Binding-site contacts:
Ligand atom OXT contacts residue THR31 of chain 1.A at 3.8 Å.
Ligand atom N contacts residue SER32 of chain 1.A at 3.1 Å (h-bond).
Ligand atom C contacts residue PRO30 of chain 1.A at 4.4 Å (hydrophobic).
Ligand atom CA contacts residue THR31 of chain 1.A at 3.9 Å.
Ligand atom CA contacts residue PRO30 of chain 1.A at 4.0 Å (hydrophobic).
Ligand atom O contacts residue THR31 of chain 1.A at 2.9 Å (h-bond).
Ligand atom O contacts residue PRO30 of chain 1.A at 3.6 Å.
Ligand atom C contacts residue THR31 of chain 1.A at 3.6 Å.
Ligand atom N contacts residue THR31 of chain 1.A at 3.4 Å (h-bond).
Ligand atom N contacts residue PRO30 of chain 1.A at 3.7 Å.

Sequence of chain 1.A:
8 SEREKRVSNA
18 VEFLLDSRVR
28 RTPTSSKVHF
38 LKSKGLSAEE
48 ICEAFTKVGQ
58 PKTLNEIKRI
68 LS

The protein below binds the small molecule below.
Small molecule (SMILES): NCC(=O)O